Binding-site contacts:
Ligand atom C4 contacts residue TYR27 of chain 1.C at 3.8 Å (hydrophobic).
Ligand atom C8 contacts residue TYR27 of chain 1.C at 3.2 Å (hydrophobic).
Ligand atom C6 contacts residue ARG192 of chain 1.C at 4.4 Å.
Ligand atom C4 contacts residue ASN29 of chain 1.C at 4.2 Å.
Ligand atom O4 contacts residue LYS197 of chain 1.C at 3.2 Å (salt-bridge).
Ligand atom C5 contacts residue LYS201 of chain 1.C at 4.1 Å.
Ligand atom C1 contacts residue TYR27 of chain 1.C at 3.4 Å (hydrophobic).
Ligand atom C7 contacts residue TYR27 of chain 1.C at 4.3 Å (hydrophobic).
Ligand atom O5 contacts residue TYR27 of chain 1.C at 4.2 Å.
Ligand atom O4 contacts residue TYR27 of chain 1.C at 3.1 Å (h-bond).
Ligand atom O5 contacts residue ASN29 of chain 1.C at 2.4 Å (h-bond).
Ligand atom C3 contacts residue TYR27 of chain 1.C at 3.3 Å (hydrophobic).
Ligand atom N2 contacts residue ASN29 of chain 1.C at 2.9 Å (h-bond).
Ligand atom C7 contacts residue ASN29 of chain 1.C at 4.0 Å.
Ligand atom C6 contacts residue LYS201 of chain 1.C at 3.9 Å.
Ligand atom C6 contacts residue HIS193 of chain 1.C at 3.6 Å.
Ligand atom O6 contacts residue HIS193 of chain 1.C at 3.7 Å.
Ligand atom C2 contacts residue ASN29 of chain 1.C at 2.5 Å.
Ligand atom C4 contacts residue LYS197 of chain 1.C at 3.7 Å.
Ligand atom C1 contacts residue ASN29 of chain 1.C at 1.4 Å.
Ligand atom C2 contacts residue TYR27 of chain 1.C at 3.9 Å (hydrophobic).
Ligand atom O7 contacts residue LYS197 of chain 1.C at 4.4 Å.
Ligand atom C5 contacts residue ASN29 of chain 1.C at 3.6 Å.
Ligand atom O3 contacts residue TYR27 of chain 1.C at 3.3 Å (h-bond).
Ligand atom C8 contacts residue LYS197 of chain 1.C at 4.2 Å.
Ligand atom O5 contacts residue LYS201 of chain 1.C at 4.2 Å.
Ligand atom O4 contacts residue HIS193 of chain 1.C at 3.9 Å.
Ligand atom C5 contacts residue TYR27 of chain 1.C at 4.5 Å (hydrophobic).
Ligand atom C3 contacts residue ASN29 of chain 1.C at 3.8 Å.
Ligand atom N2 contacts residue TYR27 of chain 1.C at 3.4 Å (h-bond).
Ligand atom O6 contacts residue ARG192 of chain 1.C at 3.7 Å.
Ligand atom O7 contacts residue PRO200 of chain 1.C at 4.1 Å.
Ligand atom C8 contacts residue GLN28 of chain 1.C at 4.2 Å.

Sequence of chain 1.C:
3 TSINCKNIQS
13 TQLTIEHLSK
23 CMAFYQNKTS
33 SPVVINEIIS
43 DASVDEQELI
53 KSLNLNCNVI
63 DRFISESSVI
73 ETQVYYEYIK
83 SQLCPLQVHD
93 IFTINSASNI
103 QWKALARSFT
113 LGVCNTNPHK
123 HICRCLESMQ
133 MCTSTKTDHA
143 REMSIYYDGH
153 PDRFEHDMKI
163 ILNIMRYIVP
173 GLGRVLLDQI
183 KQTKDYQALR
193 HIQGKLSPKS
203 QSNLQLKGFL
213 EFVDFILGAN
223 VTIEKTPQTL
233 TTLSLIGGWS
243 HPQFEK

A protein and the small-molecule ligand that binds it are described below.
Small molecule (SMILES): CC(=O)N[C@H]1[C@H](O[C@H]2[C@H](O)[C@@H](NC(C)=O)CO[C@@H]2CO)O[C@H](CO)[C@@H](O[C@@H]2O[C@H](CO[C@H]3O[C@H](CO[C@H]4O[C@H](CO)[C@@H](O)[C@H](O)[C@@H]4O)[C@@H](O)[C@H](O[C@H]4O[C@H](CO)[C@@H](O)[C@H](O)[C@@H]4O)[C@@H]3O)[C@@H](O)[C@H](O[C@H]3O[C@H](CO)[C@@H](O)[C@H](O)[C@@H]3O)[C@@H]2O)[C@@H]1O